Binding-site contacts:
Ligand atom O5 contacts residue ARG37 of chain 1.A at 3.5 Å (salt-bridge).
Ligand atom O3 contacts residue GLY150 of chain 1.A at 3.2 Å.
Ligand atom O4 contacts residue GLY148 of chain 1.A at 3.3 Å.
Ligand atom O5 contacts residue GLY148 of chain 1.A at 3.6 Å.
Ligand atom N2 contacts residue GCS1 of chain 1.D at 3.1 Å (h-bond).
Ligand atom O3 contacts residue THR50 of chain 1.A at 3.2 Å (h-bond).
Ligand atom C5 contacts residue GCS1 of chain 1.C at 3.5 Å.
Ligand atom N2 contacts residue ASP52 of chain 1.A at 2.5 Å (salt-bridge).
Ligand atom O5 contacts residue GLN146 of chain 1.A at 3.5 Å (h-bond).
Ligand atom O3 contacts residue ASP52 of chain 1.A at 3.3 Å (salt-bridge).
Ligand atom O4 contacts residue GCS1 of chain 1.C at 1.6 Å.
Ligand atom C6 contacts residue HIS147 of chain 1.A at 3.7 Å.
Ligand atom C2 contacts residue THR50 of chain 1.A at 3.6 Å.
Ligand atom O6 contacts residue GLY148 of chain 1.A at 3.8 Å.
Ligand atom C1 contacts residue GCS1 of chain 1.D at 1.6 Å.
Ligand atom N2 contacts residue GLY45 of chain 1.A at 3.0 Å (h-bond).
Ligand atom C4 contacts residue THR50 of chain 1.A at 3.7 Å.
Ligand atom C2 contacts residue ASP52 of chain 1.A at 3.6 Å.
Ligand atom O6 contacts residue TYR118 of chain 1.A at 3.5 Å.
Ligand atom C6 contacts residue GLN146 of chain 1.A at 3.7 Å.
Ligand atom C4 contacts residue GCS1 of chain 1.C at 2.6 Å.
Ligand atom C2 contacts residue GCS1 of chain 1.D at 2.7 Å.
Ligand atom O3 contacts residue GCS1 of chain 1.C at 3.1 Å (h-bond).
Ligand atom C6 contacts residue GCS1 of chain 1.C at 3.4 Å.
Ligand atom C1 contacts residue ILE145 of chain 1.A at 3.5 Å (hydrophobic).
Ligand atom C3 contacts residue GCS1 of chain 1.C at 3.6 Å.
Ligand atom O6 contacts residue ARG37 of chain 1.A at 3.5 Å (salt-bridge).
Ligand atom O6 contacts residue GLU149 of chain 1.A at 2.8 Å (salt-bridge).
Ligand atom C5 contacts residue GCS1 of chain 1.D at 3.6 Å.
Ligand atom C6 contacts residue GLU149 of chain 1.A at 3.6 Å.
Ligand atom C6 contacts residue ARG37 of chain 1.A at 3.5 Å.
Ligand atom C3 contacts residue TYR118 of chain 1.A at 3.5 Å (hydrophobic).
Ligand atom O6 contacts residue GCS1 of chain 1.C at 3.6 Å.
Ligand atom C2 contacts residue GLY150 of chain 1.A at 3.8 Å.
Ligand atom N2 contacts residue TYR118 of chain 1.A at 3.4 Å (h-bond).
Ligand atom C5 contacts residue GLN146 of chain 1.A at 3.8 Å.
Ligand atom O5 contacts residue GCS1 of chain 1.D at 2.4 Å (h-bond).
Ligand atom O3 contacts residue TYR118 of chain 1.A at 3.1 Å (h-bond).
Ligand atom O5 contacts residue GLU149 of chain 1.A at 3.6 Å.
Ligand atom C5 contacts residue GLU149 of chain 1.A at 3.7 Å.

Sequence of chain 1.A:
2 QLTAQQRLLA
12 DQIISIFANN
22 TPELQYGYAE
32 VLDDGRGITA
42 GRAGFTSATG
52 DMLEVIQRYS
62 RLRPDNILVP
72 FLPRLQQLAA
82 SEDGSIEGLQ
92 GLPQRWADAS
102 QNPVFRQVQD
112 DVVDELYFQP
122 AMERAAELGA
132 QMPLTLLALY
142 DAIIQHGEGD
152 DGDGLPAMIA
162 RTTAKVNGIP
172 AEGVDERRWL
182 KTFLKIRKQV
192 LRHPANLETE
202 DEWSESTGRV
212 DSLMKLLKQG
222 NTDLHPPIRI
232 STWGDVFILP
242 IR

This protein binds this small molecule.
Small molecule (SMILES): N[C@H]1[C@H](O[C@H]2[C@H](O)[C@@H](N)[C@H](O[C@H]3[C@H](O)[C@@H](N)CO[C@@H]3CO)O[C@@H]2CO)O[C@H](CO)[C@@H](O)[C@@H]1O